Sequence of chain 1.A:
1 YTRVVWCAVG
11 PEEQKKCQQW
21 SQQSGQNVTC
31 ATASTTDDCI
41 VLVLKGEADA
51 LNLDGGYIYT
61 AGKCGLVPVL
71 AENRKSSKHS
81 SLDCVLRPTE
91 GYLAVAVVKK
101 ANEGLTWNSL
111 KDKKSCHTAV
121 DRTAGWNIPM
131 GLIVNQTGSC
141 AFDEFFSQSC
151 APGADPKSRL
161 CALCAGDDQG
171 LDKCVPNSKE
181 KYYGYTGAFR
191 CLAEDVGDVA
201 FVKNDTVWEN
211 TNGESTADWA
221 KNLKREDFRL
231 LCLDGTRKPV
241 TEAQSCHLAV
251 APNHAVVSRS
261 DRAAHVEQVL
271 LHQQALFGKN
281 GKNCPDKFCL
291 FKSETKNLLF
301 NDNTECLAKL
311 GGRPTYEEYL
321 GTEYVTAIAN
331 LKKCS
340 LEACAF

This protein binds this small molecule.
Small molecule (SMILES): CC(=O)N[C@H]1[C@H](O[C@H]2[C@H](O)[C@@H](NC(C)=O)CO[C@@H]2CO)O[C@H](CO)[C@@H](O[C@H]2O[C@H](CO[C@@H]3O[C@H](CO)[C@@H](O)[C@H](O)[C@@H]3O)[C@@H](O[C@@H]3O[C@H](CO)[C@@H](O)[C@H](O)[C@@H]3O)[C@H](O)[C@@H]2O)[C@@H]1O

Binding-site contacts:
Ligand atom O4 contacts residue ASN330 of chain 1.A at 3.2 Å (h-bond).
Ligand atom C3 contacts residue ASN135 of chain 1.A at 4.4 Å.
Ligand atom N2 contacts residue ASN135 of chain 1.A at 3.2 Å (h-bond).
Ligand atom C8 contacts residue ALA327 of chain 1.A at 4.0 Å (hydrophobic).
Ligand atom C5 contacts residue ASN330 of chain 1.A at 3.7 Å.
Ligand atom C2 contacts residue ASN135 of chain 1.A at 2.9 Å.
Ligand atom C7 contacts residue ALA327 of chain 1.A at 4.4 Å (hydrophobic).
Ligand atom N2 contacts residue ASN330 of chain 1.A at 4.4 Å.
Ligand atom C4 contacts residue ASN330 of chain 1.A at 3.8 Å.
Ligand atom O3 contacts residue ALA327 of chain 1.A at 4.4 Å.
Ligand atom O7 contacts residue LEU132 of chain 1.A at 3.9 Å.
Ligand atom C3 contacts residue ALA327 of chain 1.A at 4.5 Å (hydrophobic).
Ligand atom O7 contacts residue ASN330 of chain 1.A at 3.5 Å (h-bond).
Ligand atom N2 contacts residue ALA327 of chain 1.A at 4.2 Å.
Ligand atom C7 contacts residue ASN330 of chain 1.A at 3.7 Å.
Ligand atom C8 contacts residue ILE128 of chain 1.A at 4.4 Å (hydrophobic).
Ligand atom C7 contacts residue LEU132 of chain 1.A at 4.5 Å (hydrophobic).
Ligand atom O5 contacts residue THR326 of chain 1.A at 4.1 Å.
Ligand atom O5 contacts residue ASN135 of chain 1.A at 3.0 Å (h-bond).
Ligand atom C1 contacts residue ASN330 of chain 1.A at 4.4 Å.
Ligand atom C8 contacts residue ASN330 of chain 1.A at 3.6 Å.
Ligand atom C8 contacts residue GLY131 of chain 1.A at 4.0 Å.
Ligand atom O3 contacts residue THR326 of chain 1.A at 4.2 Å.
Ligand atom C1 contacts residue ASN135 of chain 1.A at 2.3 Å.
Ligand atom C7 contacts residue ASN135 of chain 1.A at 3.4 Å.
Ligand atom C5 contacts residue ASN135 of chain 1.A at 4.3 Å.
Ligand atom C6 contacts residue ASN330 of chain 1.A at 4.4 Å.
Ligand atom C3 contacts residue ASN330 of chain 1.A at 4.0 Å.
Ligand atom O7 contacts residue ASN135 of chain 1.A at 3.5 Å (h-bond).
Ligand atom C8 contacts residue LEU132 of chain 1.A at 4.0 Å (hydrophobic).
Ligand atom O6 contacts residue THR326 of chain 1.A at 3.9 Å.
Ligand atom O6 contacts residue GLU323 of chain 1.A at 4.4 Å.
Ligand atom C8 contacts residue ASN135 of chain 1.A at 4.4 Å.